Sequence of chain 1.A:
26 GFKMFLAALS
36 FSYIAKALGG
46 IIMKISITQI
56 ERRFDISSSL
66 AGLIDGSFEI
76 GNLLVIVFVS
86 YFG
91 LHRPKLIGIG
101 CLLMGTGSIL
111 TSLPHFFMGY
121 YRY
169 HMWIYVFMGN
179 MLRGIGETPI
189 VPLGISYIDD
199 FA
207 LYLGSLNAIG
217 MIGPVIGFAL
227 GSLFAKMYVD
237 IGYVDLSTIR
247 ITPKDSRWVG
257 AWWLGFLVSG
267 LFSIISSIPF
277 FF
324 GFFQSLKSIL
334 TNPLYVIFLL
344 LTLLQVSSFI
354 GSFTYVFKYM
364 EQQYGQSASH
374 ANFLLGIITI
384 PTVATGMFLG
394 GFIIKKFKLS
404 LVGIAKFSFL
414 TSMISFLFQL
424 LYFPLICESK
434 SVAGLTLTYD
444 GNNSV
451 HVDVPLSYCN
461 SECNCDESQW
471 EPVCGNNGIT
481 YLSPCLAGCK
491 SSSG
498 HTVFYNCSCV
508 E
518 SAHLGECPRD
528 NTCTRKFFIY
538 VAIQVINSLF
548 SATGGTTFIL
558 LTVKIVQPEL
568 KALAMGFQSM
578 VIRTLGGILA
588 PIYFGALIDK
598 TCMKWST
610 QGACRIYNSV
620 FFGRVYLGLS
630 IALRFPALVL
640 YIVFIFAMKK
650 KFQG

A protein and the small-molecule ligand that binds it are described below.
Small molecule (SMILES): CC(C)CCC[C@@H](C)[C@H]1CC[C@H]2[C@@H]3CC=C4C[C@@H](O)CC[C@]4(C)[C@H]3CC[C@]12C

Binding-site contacts:
Ligand atom C7 contacts residue LEU413 of chain 1.A at 3.7 Å (hydrophobic).
Ligand atom C7 contacts residue PHE410 of chain 1.A at 3.5 Å (hydrophobic).
Ligand atom C6 contacts residue PHE410 of chain 1.A at 3.6 Å (hydrophobic).
Ligand atom C6 contacts residue LEU413 of chain 1.A at 3.5 Å (hydrophobic).
Ligand atom C4 contacts residue LEU402 of chain 1.A at 3.7 Å (hydrophobic).
Ligand atom C18 contacts residue ILE396 of chain 1.A at 3.6 Å (hydrophobic).
Ligand atom C14 contacts residue PHE410 of chain 1.A at 4.4 Å (hydrophobic).
Ligand atom C4 contacts residue GLY406 of chain 1.A at 4.0 Å.
Ligand atom C8 contacts residue PHE410 of chain 1.A at 4.0 Å (hydrophobic).
Ligand atom C21 contacts residue ILE396 of chain 1.A at 4.3 Å (hydrophobic).
Ligand atom C3 contacts residue LEU402 of chain 1.A at 4.4 Å (hydrophobic).
Ligand atom C6 contacts residue LYS409 of chain 1.A at 4.5 Å.
Ligand atom C15 contacts residue PHE410 of chain 1.A at 3.5 Å (hydrophobic).
Ligand atom C5 contacts residue PHE410 of chain 1.A at 4.5 Å (hydrophobic).
Ligand atom C19 contacts residue LEU402 of chain 1.A at 3.9 Å (hydrophobic).
Ligand atom C5 contacts residue LEU402 of chain 1.A at 4.5 Å (hydrophobic).
Ligand atom O1 contacts residue LEU402 of chain 1.A at 3.8 Å.
Ligand atom C4 contacts residue PHE410 of chain 1.A at 4.4 Å (hydrophobic).
Ligand atom C19 contacts residue PHE400 of chain 1.A at 4.3 Å (hydrophobic).
Ligand atom C19 contacts residue ILE396 of chain 1.A at 4.5 Å (hydrophobic).
Ligand atom C5 contacts residue LEU413 of chain 1.A at 4.5 Å (hydrophobic).